Sequence of chain 1.H:
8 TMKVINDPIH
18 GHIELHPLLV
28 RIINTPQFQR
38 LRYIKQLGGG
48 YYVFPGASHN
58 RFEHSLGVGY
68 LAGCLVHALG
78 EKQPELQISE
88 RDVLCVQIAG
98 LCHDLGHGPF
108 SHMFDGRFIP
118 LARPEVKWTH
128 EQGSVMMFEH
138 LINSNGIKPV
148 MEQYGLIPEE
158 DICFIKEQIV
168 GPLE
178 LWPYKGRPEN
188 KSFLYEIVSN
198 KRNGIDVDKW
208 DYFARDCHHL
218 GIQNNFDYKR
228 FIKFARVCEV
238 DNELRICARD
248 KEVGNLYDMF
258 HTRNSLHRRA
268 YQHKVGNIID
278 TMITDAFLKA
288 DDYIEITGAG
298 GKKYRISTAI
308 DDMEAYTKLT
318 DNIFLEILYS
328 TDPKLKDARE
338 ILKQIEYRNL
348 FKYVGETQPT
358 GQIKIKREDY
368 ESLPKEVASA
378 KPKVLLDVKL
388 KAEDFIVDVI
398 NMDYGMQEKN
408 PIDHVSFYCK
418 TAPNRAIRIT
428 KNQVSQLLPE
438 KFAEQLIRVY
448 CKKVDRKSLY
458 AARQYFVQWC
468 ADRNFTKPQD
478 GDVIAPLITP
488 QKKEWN

Binding-site contacts:
Ligand atom O2 contacts residue VAL11 of chain 1.H at 2.4 Å (h-bond).
Ligand atom O11 contacts residue VAL272 of chain 1.G at 3.1 Å.
Ligand atom C6 contacts residue XG41 of chain 1.LB at 3.3 Å.
Ligand atom O2 contacts residue XG41 of chain 1.LB at 3.2 Å.
Ligand atom O1 contacts residue LYS10 of chain 1.H at 2.5 Å (salt-bridge).
Ligand atom O6 contacts residue PHE59 of chain 1.H at 3.4 Å.
Ligand atom O12 contacts residue XG41 of chain 1.LB at 2.4 Å (h-bond).
Ligand atom C10 contacts residue VAL50 of chain 1.G at 3.1 Å (hydrophobic).
Ligand atom C5 contacts residue ARG345 of chain 1.G at 3.2 Å.
Ligand atom O4 contacts residue ARG345 of chain 1.G at 3.3 Å (salt-bridge).
Ligand atom O9 contacts residue LYS10 of chain 1.H at 2.6 Å.
Ligand atom C10 contacts residue ILE12 of chain 1.H at 3.3 Å (hydrophobic).
Ligand atom O3 contacts residue MG1 of chain 1.YB at 3.0 Å.
Ligand atom O14 contacts residue MG1 of chain 1.YB at 2.2 Å.
Ligand atom O1 contacts residue ARG345 of chain 1.G at 3.4 Å (salt-bridge).
Ligand atom P3 contacts residue MG1 of chain 1.YB at 3.4 Å.
Ligand atom O13 contacts residue LYS417 of chain 1.F at 2.8 Å (salt-bridge).
Ligand atom O6 contacts residue ARG39 of chain 1.H at 2.9 Å (salt-bridge).
Ligand atom O8 contacts residue ARG345 of chain 1.G at 2.9 Å (salt-bridge).
Ligand atom N3 contacts residue ARG39 of chain 1.H at 3.2 Å (salt-bridge).
Ligand atom O9 contacts residue MG1 of chain 1.YB at 2.4 Å.
Ligand atom N1 contacts residue ASN31 of chain 1.H at 3.0 Å (h-bond).
Ligand atom C2 contacts residue LYS10 of chain 1.H at 3.4 Å.
Ligand atom O1 contacts residue ASN31 of chain 1.H at 3.1 Å (h-bond).
Ligand atom C10 contacts residue TYR49 of chain 1.G at 3.3 Å (hydrophobic).
Ligand atom O3 contacts residue XG41 of chain 1.LB at 2.4 Å (h-bond).
Ligand atom O12 contacts residue MG1 of chain 1.YB at 1.8 Å.
Ligand atom O14 contacts residue LYS417 of chain 1.F at 3.3 Å (salt-bridge).
Ligand atom O6 contacts residue GLN36 of chain 1.H at 3.1 Å (h-bond).
Ligand atom O5 contacts residue ARG345 of chain 1.G at 3.0 Å (salt-bridge).
Ligand atom N3 contacts residue TYR49 of chain 1.G at 3.3 Å (h-bond).
Ligand atom C4 contacts residue XG41 of chain 1.LB at 3.3 Å.
Ligand atom C1 contacts residue VAL50 of chain 1.G at 3.3 Å (hydrophobic).
Ligand atom P2 contacts residue MG1 of chain 1.YB at 3.0 Å.
Ligand atom C8 contacts residue XG41 of chain 1.LB at 3.2 Å.
Ligand atom N2 contacts residue ARG345 of chain 1.G at 3.3 Å (salt-bridge).
Ligand atom O2 contacts residue ILE12 of chain 1.H at 3.1 Å.
Ligand atom O3 contacts residue VAL11 of chain 1.H at 3.4 Å (h-bond).
Ligand atom C2 contacts residue ARG345 of chain 1.G at 3.3 Å.
Ligand atom O14 contacts residue XG41 of chain 1.LB at 2.8 Å (h-bond).

Sequence of chain 1.F:
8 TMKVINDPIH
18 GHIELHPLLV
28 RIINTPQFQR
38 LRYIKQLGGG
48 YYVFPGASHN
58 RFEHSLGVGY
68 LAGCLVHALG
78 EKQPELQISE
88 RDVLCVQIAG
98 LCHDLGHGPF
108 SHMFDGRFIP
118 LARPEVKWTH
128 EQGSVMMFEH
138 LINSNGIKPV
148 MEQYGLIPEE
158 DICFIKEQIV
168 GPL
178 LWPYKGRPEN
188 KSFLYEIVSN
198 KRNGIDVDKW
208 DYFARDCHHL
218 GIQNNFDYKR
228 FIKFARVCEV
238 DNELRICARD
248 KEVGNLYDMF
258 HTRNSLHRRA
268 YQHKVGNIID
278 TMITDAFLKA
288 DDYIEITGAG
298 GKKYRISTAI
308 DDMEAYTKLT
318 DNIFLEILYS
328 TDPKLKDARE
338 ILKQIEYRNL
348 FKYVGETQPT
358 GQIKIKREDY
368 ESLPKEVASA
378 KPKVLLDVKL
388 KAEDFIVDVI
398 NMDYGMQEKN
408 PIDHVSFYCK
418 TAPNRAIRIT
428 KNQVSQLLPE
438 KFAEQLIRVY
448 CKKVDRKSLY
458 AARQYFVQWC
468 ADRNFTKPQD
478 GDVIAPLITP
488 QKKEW

This small molecule binds to this protein.
Small molecule (SMILES): O=c1[nH]c(=O)c2ncn([C@@H]3O[C@H](COP(=O)(O)OP(=O)(O)OP(=O)(O)O)[C@@H](O)[C@H]3O)c2[nH]1

Sequence of chain 1.G:
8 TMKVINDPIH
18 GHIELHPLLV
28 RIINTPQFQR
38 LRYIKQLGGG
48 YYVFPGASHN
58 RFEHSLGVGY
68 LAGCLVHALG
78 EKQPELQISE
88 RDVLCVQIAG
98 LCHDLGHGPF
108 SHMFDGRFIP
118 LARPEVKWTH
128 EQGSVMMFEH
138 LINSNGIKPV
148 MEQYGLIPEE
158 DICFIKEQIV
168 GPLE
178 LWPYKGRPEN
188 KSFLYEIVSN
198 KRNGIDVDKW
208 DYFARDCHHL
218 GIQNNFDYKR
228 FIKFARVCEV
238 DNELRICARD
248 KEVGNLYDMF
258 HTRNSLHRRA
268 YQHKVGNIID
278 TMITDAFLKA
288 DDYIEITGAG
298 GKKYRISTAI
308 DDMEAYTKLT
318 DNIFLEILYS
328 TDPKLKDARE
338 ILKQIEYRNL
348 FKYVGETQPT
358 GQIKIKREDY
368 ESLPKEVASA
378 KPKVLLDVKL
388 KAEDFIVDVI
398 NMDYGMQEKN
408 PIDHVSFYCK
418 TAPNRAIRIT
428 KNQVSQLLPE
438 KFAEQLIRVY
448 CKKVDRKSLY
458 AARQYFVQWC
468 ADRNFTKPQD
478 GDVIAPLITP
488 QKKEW